Binding-site contacts:
Ligand atom C11 contacts residue EDO1 of chain 5.E at 4.1 Å.
Ligand atom C10 contacts residue LYS70 of chain 5.A at 3.8 Å.
Ligand atom C02 contacts residue LYS70 of chain 5.A at 4.0 Å.
Ligand atom C08 contacts residue LYS70 of chain 5.A at 4.2 Å.
Ligand atom C05 contacts residue LYS70 of chain 5.A at 3.6 Å.
Ligand atom C11 contacts residue LYS70 of chain 5.A at 3.9 Å.
Ligand atom C07 contacts residue TYR130 of chain 5.A at 3.2 Å (hydrophobic).
Ligand atom C05 contacts residue LEU56 of chain 5.A at 4.1 Å (hydrophobic).
Ligand atom N03 contacts residue LYS70 of chain 5.A at 3.7 Å.
Ligand atom C09 contacts residue ILE73 of chain 5.A at 3.7 Å (hydrophobic).
Ligand atom C10 contacts residue EDO1 of chain 5.E at 3.5 Å.
Ligand atom C04 contacts residue ASN57 of chain 5.A at 4.1 Å.
Ligand atom C04 contacts residue LEU56 of chain 5.A at 3.9 Å (hydrophobic).
Ligand atom C10 contacts residue ASN74 of chain 5.A at 3.3 Å.
Ligand atom C07 contacts residue ASN53 of chain 5.A at 3.4 Å.
Ligand atom C13 contacts residue LYS70 of chain 5.A at 4.0 Å.
Ligand atom C12 contacts residue GLN179 of chain 1.A at 3.9 Å.
Ligand atom N06 contacts residue ASN53 of chain 5.A at 3.5 Å (h-bond).
Ligand atom C02 contacts residue ASN53 of chain 5.A at 3.7 Å.
Ligand atom C05 contacts residue ASN53 of chain 5.A at 4.3 Å.
Ligand atom C13 contacts residue THR107 of chain 5.A at 4.0 Å.
Ligand atom C05 contacts residue ILE73 of chain 5.A at 3.8 Å (hydrophobic).
Ligand atom N03 contacts residue ASN57 of chain 5.A at 2.7 Å (h-bond).
Ligand atom C04 contacts residue LYS70 of chain 5.A at 3.7 Å.
Ligand atom C08 contacts residue THR107 of chain 5.A at 4.0 Å.
Ligand atom C07 contacts residue THR107 of chain 5.A at 4.0 Å.
Ligand atom C05 contacts residue TYR130 of chain 5.A at 4.0 Å (hydrophobic).
Ligand atom C02 contacts residue ASN57 of chain 5.A at 3.2 Å.
Ligand atom C08 contacts residue TYR130 of chain 5.A at 4.3 Å (hydrophobic).
Ligand atom N03 contacts residue LEU56 of chain 5.A at 4.0 Å.
Ligand atom O01 contacts residue ASN57 of chain 5.A at 3.1 Å (h-bond).
Ligand atom C12 contacts residue LYS70 of chain 5.A at 3.7 Å.
Ligand atom C11 contacts residue GLN179 of chain 1.A at 4.3 Å.
Ligand atom C09 contacts residue LYS70 of chain 5.A at 4.1 Å.
Ligand atom N06 contacts residue LYS70 of chain 5.A at 4.2 Å.
Ligand atom C10 contacts residue ILE73 of chain 5.A at 4.1 Å (hydrophobic).
Ligand atom C09 contacts residue EDO1 of chain 5.E at 3.7 Å.
Ligand atom O01 contacts residue ASN53 of chain 5.A at 3.8 Å.
Ligand atom N06 contacts residue TYR130 of chain 5.A at 3.7 Å.
Ligand atom C11 contacts residue ASN74 of chain 5.A at 3.7 Å.

Sequence of chain 5.A:
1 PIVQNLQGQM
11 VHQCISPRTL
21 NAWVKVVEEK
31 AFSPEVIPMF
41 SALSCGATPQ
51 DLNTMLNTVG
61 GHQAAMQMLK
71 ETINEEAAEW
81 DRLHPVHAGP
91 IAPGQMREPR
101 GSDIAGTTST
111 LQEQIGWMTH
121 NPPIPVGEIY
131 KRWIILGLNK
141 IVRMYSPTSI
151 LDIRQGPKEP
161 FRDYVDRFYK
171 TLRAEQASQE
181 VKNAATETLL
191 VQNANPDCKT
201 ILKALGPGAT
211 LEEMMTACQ

Sequence of chain 1.A:
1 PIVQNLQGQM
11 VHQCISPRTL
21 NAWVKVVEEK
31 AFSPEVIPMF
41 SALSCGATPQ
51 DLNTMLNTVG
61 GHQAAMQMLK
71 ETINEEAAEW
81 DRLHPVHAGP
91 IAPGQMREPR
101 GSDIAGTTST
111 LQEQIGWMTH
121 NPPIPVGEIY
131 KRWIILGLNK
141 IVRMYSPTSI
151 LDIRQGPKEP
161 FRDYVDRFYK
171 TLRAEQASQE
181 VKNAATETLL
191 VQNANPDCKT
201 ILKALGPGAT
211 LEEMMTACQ

The protein below binds the small molecule below.
Small molecule (SMILES): O=c1[nH]ccn1Cc1ccccc1